Sequence of chain 1.D:
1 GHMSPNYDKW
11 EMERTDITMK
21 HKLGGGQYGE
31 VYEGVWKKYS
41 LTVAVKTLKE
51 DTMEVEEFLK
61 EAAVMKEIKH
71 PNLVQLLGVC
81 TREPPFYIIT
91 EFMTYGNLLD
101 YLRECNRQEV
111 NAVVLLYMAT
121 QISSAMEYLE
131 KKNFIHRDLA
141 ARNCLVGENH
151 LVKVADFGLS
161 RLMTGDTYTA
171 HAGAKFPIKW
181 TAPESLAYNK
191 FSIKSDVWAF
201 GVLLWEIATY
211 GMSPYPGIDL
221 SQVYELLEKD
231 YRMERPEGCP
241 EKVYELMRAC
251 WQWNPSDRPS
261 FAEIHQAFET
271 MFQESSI

This small molecule binds to this protein.
Small molecule (SMILES): CC[C@H](C)[C@H](NC(=O)[C@H](CCC(=O)O)NC(=O)[C@@H](N)CCC(=O)O)C(=O)N[C@@H](Cc1ccccc1)C(=O)NCC(=O)N[C@@H](CCC(=O)O)C(=O)N[C@@H](Cc1ccccc1)C(=O)N[C@H](C=O)CCC(=O)O

Binding-site contacts:
Ligand atom O contacts residue ALA174 of chain 1.D at 3.0 Å (h-bond).
Ligand atom CE2 contacts residue 1121 of chain 1.P at 2.3 Å.
Ligand atom O contacts residue PRO177 of chain 1.D at 3.4 Å.
Ligand atom CE1 contacts residue 1121 of chain 1.P at 2.6 Å.
Ligand atom N contacts residue PHE176 of chain 1.D at 3.0 Å (h-bond).
Ligand atom CA contacts residue GLY173 of chain 1.D at 3.5 Å.
Ligand atom O contacts residue ILE178 of chain 1.D at 3.5 Å (h-bond).
Ligand atom CE1 contacts residue TYR224 of chain 1.D at 3.5 Å (hydrophobic).
Ligand atom CD2 contacts residue PHE176 of chain 1.D at 3.7 Å (hydrophobic).
Ligand atom CZ contacts residue TYR224 of chain 1.D at 3.4 Å (hydrophobic).
Ligand atom OE1 contacts residue HIS171 of chain 1.D at 3.3 Å (h-bond).
Ligand atom OE1 contacts residue ALA174 of chain 1.D at 2.8 Å.
Ligand atom CG contacts residue ALA172 of chain 1.D at 3.5 Å (hydrophobic).
Ligand atom OE1 contacts residue LYS175 of chain 1.D at 3.2 Å (salt-bridge).
Ligand atom CG contacts residue LYS175 of chain 1.D at 3.6 Å.
Ligand atom CG2 contacts residue PRO177 of chain 1.D at 3.7 Å (hydrophobic).
Ligand atom OE2 contacts residue LYS179 of chain 1.D at 2.6 Å (salt-bridge).
Ligand atom N contacts residue ALA174 of chain 1.D at 2.9 Å (h-bond).
Ligand atom O contacts residue PHE176 of chain 1.D at 2.9 Å (h-bond).
Ligand atom O contacts residue ILE178 of chain 1.D at 3.7 Å.
Ligand atom C contacts residue ALA174 of chain 1.D at 3.6 Å (hydrophobic).
Ligand atom O contacts residue LEU220 of chain 1.D at 3.6 Å.
Ligand atom C contacts residue LYS175 of chain 1.D at 3.7 Å.
Ligand atom CA contacts residue PHE176 of chain 1.D at 3.3 Å (hydrophobic).
Ligand atom O contacts residue LEU220 of chain 1.D at 3.4 Å.
Ligand atom CE2 contacts residue LEU186 of chain 1.D at 3.6 Å (hydrophobic).
Ligand atom OE1 contacts residue ALA172 of chain 1.D at 3.5 Å.
Ligand atom O contacts residue LYS175 of chain 1.D at 3.5 Å.
Ligand atom O contacts residue GLY173 of chain 1.D at 3.1 Å.
Ligand atom CD contacts residue LYS179 of chain 1.D at 3.6 Å.
Ligand atom CD2 contacts residue 1121 of chain 1.P at 3.6 Å.
Ligand atom OE2 contacts residue HIS171 of chain 1.D at 3.1 Å (h-bond).
Ligand atom CZ contacts residue 1121 of chain 1.P at 1.5 Å.
Ligand atom C contacts residue PHE176 of chain 1.D at 3.6 Å (hydrophobic).
Ligand atom CD2 contacts residue LEU186 of chain 1.D at 3.1 Å (hydrophobic).
Ligand atom O contacts residue LEU220 of chain 1.D at 3.6 Å.
Ligand atom O contacts residue PHE176 of chain 1.D at 3.7 Å.
Ligand atom CA contacts residue ALA174 of chain 1.D at 3.4 Å (hydrophobic).
Ligand atom CD contacts residue HIS171 of chain 1.D at 3.4 Å.
Ligand atom CD contacts residue ALA172 of chain 1.D at 3.4 Å (hydrophobic).